The protein below binds the small molecule below.
Small molecule (SMILES): CC(=O)N[C@H]1[C@H](O[C@H]2[C@H](O)[C@@H](NC(C)=O)CO[C@@H]2CO)O[C@H](CO)[C@@H](O)[C@@H]1O

Sequence of chain 1.B:
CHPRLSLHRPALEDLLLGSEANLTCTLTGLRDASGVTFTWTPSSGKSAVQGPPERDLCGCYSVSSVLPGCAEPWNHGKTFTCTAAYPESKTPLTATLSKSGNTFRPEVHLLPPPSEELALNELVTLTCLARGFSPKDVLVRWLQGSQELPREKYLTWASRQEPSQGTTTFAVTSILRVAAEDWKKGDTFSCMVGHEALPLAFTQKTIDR

Binding-site contacts:
Ligand atom O6 contacts residue VAL68 of chain 1.B at 3.7 Å.
Ligand atom O5 contacts residue ASN24 of chain 1.B at 2.4 Å (h-bond).
Ligand atom C7 contacts residue ASP16 of chain 1.B at 4.2 Å.
Ligand atom O6 contacts residue PRO70 of chain 1.B at 2.9 Å.
Ligand atom O6 contacts residue ASN24 of chain 1.B at 4.5 Å.
Ligand atom C5 contacts residue PRO70 of chain 1.B at 4.1 Å (hydrophobic).
Ligand atom C5 contacts residue GLU22 of chain 1.B at 3.5 Å.
Ligand atom N2 contacts residue ASN24 of chain 1.B at 2.8 Å (h-bond).
Ligand atom C1 contacts residue ASN24 of chain 1.B at 1.4 Å.
Ligand atom C6 contacts residue GLU22 of chain 1.B at 4.4 Å.
Ligand atom C2 contacts residue ASN24 of chain 1.B at 2.4 Å.
Ligand atom C2 contacts residue GLU22 of chain 1.B at 4.0 Å.
Ligand atom N2 contacts residue GLU22 of chain 1.B at 3.6 Å.
Ligand atom O7 contacts residue ASP16 of chain 1.B at 3.2 Å (salt-bridge).
Ligand atom C1 contacts residue GLU22 of chain 1.B at 3.1 Å.
Ligand atom O7 contacts residue GLU22 of chain 1.B at 4.1 Å.
Ligand atom C5 contacts residue ASN24 of chain 1.B at 3.7 Å.
Ligand atom C4 contacts residue ASN24 of chain 1.B at 4.3 Å.
Ligand atom C6 contacts residue PRO70 of chain 1.B at 3.1 Å (hydrophobic).
Ligand atom O7 contacts residue ASN24 of chain 1.B at 3.6 Å.
Ligand atom O5 contacts residue PRO70 of chain 1.B at 3.9 Å.
Ligand atom O5 contacts residue GLU22 of chain 1.B at 3.5 Å.
Ligand atom C7 contacts residue ASN24 of chain 1.B at 3.6 Å.
Ligand atom C3 contacts residue ASN24 of chain 1.B at 3.8 Å.